This protein binds this small molecule.
Small molecule (SMILES): O=C([O-])C(=O)[O-]

Binding-site contacts:
Ligand atom O4 contacts residue ALA209 of chain 1.B at 4.0 Å.
Ligand atom C2 contacts residue LYS186 of chain 1.B at 3.5 Å.
Ligand atom C1 contacts residue ARG210 of chain 1.B at 4.4 Å.
Ligand atom O1 contacts residue GLY211 of chain 1.B at 3.0 Å (h-bond).
Ligand atom O3 contacts residue GLU188 of chain 1.B at 2.8 Å (salt-bridge).
Ligand atom C1 contacts residue ASP212 of chain 1.B at 3.8 Å.
Ligand atom O4 contacts residue GLU188 of chain 1.B at 3.1 Å (salt-bridge).
Ligand atom C2 contacts residue THR244 of chain 1.B at 4.1 Å.
Ligand atom C2 contacts residue ASP212 of chain 1.B at 4.3 Å.
Ligand atom O2 contacts residue THR244 of chain 1.B at 3.5 Å (h-bond).
Ligand atom O3 contacts residue MG1 of chain 1.P at 2.1 Å.
Ligand atom O2 contacts residue LYS186 of chain 1.B at 3.7 Å.
Ligand atom O2 contacts residue MET276 of chain 1.B at 4.2 Å.
Ligand atom O2 contacts residue ALA209 of chain 1.B at 4.2 Å.
Ligand atom C1 contacts residue GLY211 of chain 1.B at 3.8 Å.
Ligand atom O3 contacts residue GLY211 of chain 1.B at 3.8 Å.
Ligand atom O4 contacts residue LYS186 of chain 1.B at 2.8 Å (salt-bridge).
Ligand atom O3 contacts residue ALA209 of chain 1.B at 3.7 Å.
Ligand atom C2 contacts residue ALA209 of chain 1.B at 3.7 Å (hydrophobic).
Ligand atom C2 contacts residue MG1 of chain 1.P at 2.7 Å.
Ligand atom O2 contacts residue MG1 of chain 1.P at 4.0 Å.
Ligand atom O1 contacts residue ARG210 of chain 1.B at 3.7 Å.
Ligand atom C2 contacts residue GLU188 of chain 1.B at 3.8 Å.
Ligand atom C1 contacts residue GLU188 of chain 1.B at 3.6 Å.
Ligand atom O1 contacts residue THR244 of chain 1.B at 2.6 Å (h-bond).
Ligand atom O2 contacts residue ARG87 of chain 1.B at 3.9 Å.
Ligand atom O4 contacts residue ASP212 of chain 1.B at 3.8 Å.
Ligand atom O2 contacts residue MET207 of chain 1.B at 4.4 Å.
Ligand atom C1 contacts residue MG1 of chain 1.P at 2.8 Å.
Ligand atom C1 contacts residue ALA209 of chain 1.B at 3.5 Å (hydrophobic).
Ligand atom O3 contacts residue ASP212 of chain 1.B at 2.8 Å (salt-bridge).
Ligand atom O1 contacts residue ALA209 of chain 1.B at 3.5 Å.
Ligand atom O4 contacts residue MG1 of chain 1.P at 1.9 Å.
Ligand atom O1 contacts residue ASP212 of chain 1.B at 3.9 Å.
Ligand atom O1 contacts residue MG1 of chain 1.P at 3.9 Å.
Ligand atom C1 contacts residue THR244 of chain 1.B at 3.6 Å.

Sequence of chain 1.B:
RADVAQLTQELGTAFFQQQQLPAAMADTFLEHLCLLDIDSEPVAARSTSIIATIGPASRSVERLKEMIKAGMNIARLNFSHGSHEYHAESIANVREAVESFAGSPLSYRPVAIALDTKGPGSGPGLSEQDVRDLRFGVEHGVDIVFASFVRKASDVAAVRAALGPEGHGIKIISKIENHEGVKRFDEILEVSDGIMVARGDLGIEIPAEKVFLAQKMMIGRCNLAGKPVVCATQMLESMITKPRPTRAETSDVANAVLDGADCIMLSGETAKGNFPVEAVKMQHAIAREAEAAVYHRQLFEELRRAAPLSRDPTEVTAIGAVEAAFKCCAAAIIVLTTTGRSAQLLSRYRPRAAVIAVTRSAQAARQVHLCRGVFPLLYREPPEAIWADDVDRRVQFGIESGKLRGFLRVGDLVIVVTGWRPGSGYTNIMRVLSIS